Sequence of chain 1.A:
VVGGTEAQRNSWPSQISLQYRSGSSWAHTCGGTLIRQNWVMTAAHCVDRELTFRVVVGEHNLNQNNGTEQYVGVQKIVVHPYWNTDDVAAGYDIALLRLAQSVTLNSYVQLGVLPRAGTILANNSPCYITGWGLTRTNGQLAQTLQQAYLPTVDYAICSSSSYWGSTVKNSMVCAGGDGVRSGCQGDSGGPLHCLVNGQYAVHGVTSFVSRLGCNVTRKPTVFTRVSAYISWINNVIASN

The protein below binds the small molecule below.
Small molecule (SMILES): CC(C)[C@H](NC(=O)OC(C)(C)C)C(=O)Nc1cccc(Cl)c1C=O

Binding-site contacts:
Ligand atom C8 contacts residue GLY186 of chain 1.A at 3.9 Å.
Ligand atom C13 contacts residue GLY186 of chain 1.A at 3.8 Å.
Ligand atom N2 contacts residue THR29 of chain 1.A at 3.3 Å (h-bond).
Ligand atom C7 contacts residue SER188 of chain 1.A at 3.4 Å.
Ligand atom C12 contacts residue HIS45 of chain 1.A at 3.3 Å.
Ligand atom CL contacts residue SER188 of chain 1.A at 2.8 Å.
Ligand atom C6 contacts residue GLN185 of chain 1.A at 3.4 Å.
Ligand atom CL contacts residue THR206 of chain 1.A at 3.6 Å.
Ligand atom C11 contacts residue THR29 of chain 1.A at 3.4 Å.
Ligand atom CL contacts residue CYS184 of chain 1.A at 3.9 Å.
Ligand atom C17 contacts residue LEU141 of chain 1.A at 3.3 Å (hydrophobic).
Ligand atom C15 contacts residue LEU141 of chain 1.A at 3.9 Å (hydrophobic).
Ligand atom CL contacts residue PHE208 of chain 1.A at 3.9 Å.
Ligand atom O2 contacts residue GLN185 of chain 1.A at 3.7 Å.
Ligand atom CL contacts residue SER207 of chain 1.A at 3.8 Å.
Ligand atom O2 contacts residue SER188 of chain 1.A at 2.8 Å (h-bond).
Ligand atom O4 contacts residue THR29 of chain 1.A at 3.0 Å (h-bond).
Ligand atom C4 contacts residue GLN185 of chain 1.A at 3.9 Å.
Ligand atom C1 contacts residue SER188 of chain 1.A at 1.3 Å.
Ligand atom O1 contacts residue HIS45 of chain 1.A at 3.2 Å.
Ligand atom O1 contacts residue SER188 of chain 1.A at 2.2 Å (h-bond).
Ligand atom C2 contacts residue SER188 of chain 1.A at 2.3 Å.
Ligand atom C4 contacts residue VAL209 of chain 1.A at 3.4 Å (hydrophobic).
Ligand atom C3 contacts residue SER188 of chain 1.A at 2.9 Å.
Ligand atom O3 contacts residue GLN185 of chain 1.A at 2.9 Å (h-bond).
Ligand atom O1 contacts residue SER207 of chain 1.A at 3.7 Å.
Ligand atom C17 contacts residue THR29 of chain 1.A at 3.9 Å.
Ligand atom C1 contacts residue SER207 of chain 1.A at 3.6 Å.
Ligand atom C8 contacts residue SER188 of chain 1.A at 3.5 Å.
Ligand atom C5 contacts residue VAL209 of chain 1.A at 3.8 Å (hydrophobic).
Ligand atom C13 contacts residue THR29 of chain 1.A at 3.7 Å.
Ligand atom N1 contacts residue SER188 of chain 1.A at 3.9 Å.
Ligand atom O2 contacts residue GLY186 of chain 1.A at 2.9 Å (h-bond).
Ligand atom C5 contacts residue GLN185 of chain 1.A at 3.9 Å.
Ligand atom C15 contacts residue GLY186 of chain 1.A at 3.9 Å.
Ligand atom O4 contacts residue GLY186 of chain 1.A at 3.7 Å.
Ligand atom C11 contacts residue CYS30 of chain 1.A at 3.7 Å (hydrophobic).
Ligand atom N2 contacts residue GLY186 of chain 1.A at 3.9 Å.
Ligand atom C15 contacts residue GLN185 of chain 1.A at 3.8 Å.
Ligand atom C17 contacts residue HIS28 of chain 1.A at 3.3 Å.